Sequence of chain 1.C:
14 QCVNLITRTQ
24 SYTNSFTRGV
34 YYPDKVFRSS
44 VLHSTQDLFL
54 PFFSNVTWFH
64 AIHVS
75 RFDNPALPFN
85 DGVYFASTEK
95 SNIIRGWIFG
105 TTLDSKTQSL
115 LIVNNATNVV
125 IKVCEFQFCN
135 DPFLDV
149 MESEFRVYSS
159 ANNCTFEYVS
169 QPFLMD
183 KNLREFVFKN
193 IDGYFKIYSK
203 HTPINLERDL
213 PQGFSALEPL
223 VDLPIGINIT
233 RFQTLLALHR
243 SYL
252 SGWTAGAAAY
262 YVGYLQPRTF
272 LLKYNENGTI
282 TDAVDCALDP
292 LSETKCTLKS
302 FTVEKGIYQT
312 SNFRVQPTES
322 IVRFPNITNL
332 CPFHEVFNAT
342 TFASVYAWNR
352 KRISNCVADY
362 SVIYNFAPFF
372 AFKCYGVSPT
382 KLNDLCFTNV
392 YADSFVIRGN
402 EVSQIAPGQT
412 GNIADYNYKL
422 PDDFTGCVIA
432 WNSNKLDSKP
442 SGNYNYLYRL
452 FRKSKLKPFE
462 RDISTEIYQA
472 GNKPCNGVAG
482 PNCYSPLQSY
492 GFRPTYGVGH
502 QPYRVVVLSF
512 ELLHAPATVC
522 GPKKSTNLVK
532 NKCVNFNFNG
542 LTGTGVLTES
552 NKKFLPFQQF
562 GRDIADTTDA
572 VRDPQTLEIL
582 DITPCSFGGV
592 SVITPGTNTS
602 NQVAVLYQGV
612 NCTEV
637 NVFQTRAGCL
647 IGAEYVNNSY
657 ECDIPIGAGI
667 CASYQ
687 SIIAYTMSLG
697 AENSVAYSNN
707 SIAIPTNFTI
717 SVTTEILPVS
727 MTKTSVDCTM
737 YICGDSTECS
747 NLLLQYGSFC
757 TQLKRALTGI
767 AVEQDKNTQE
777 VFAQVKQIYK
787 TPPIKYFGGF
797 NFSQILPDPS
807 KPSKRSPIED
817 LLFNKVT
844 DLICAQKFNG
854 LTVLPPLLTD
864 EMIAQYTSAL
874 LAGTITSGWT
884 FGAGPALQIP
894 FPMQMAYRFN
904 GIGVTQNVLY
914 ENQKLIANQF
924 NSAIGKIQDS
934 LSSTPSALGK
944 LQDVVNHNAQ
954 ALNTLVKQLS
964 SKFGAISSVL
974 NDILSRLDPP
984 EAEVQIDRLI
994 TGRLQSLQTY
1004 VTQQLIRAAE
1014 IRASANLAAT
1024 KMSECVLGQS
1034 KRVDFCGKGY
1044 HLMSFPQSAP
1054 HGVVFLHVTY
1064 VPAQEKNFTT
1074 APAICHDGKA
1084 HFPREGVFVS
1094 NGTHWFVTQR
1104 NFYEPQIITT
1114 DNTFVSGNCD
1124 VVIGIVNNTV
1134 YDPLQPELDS

Binding-site contacts:
Ligand atom C6 contacts residue PHE1099 of chain 1.C at 3.6 Å (hydrophobic).
Ligand atom C7 contacts residue THR1096 of chain 1.C at 3.8 Å.
Ligand atom C1 contacts residue ASN1094 of chain 1.C at 1.4 Å.
Ligand atom O4 contacts residue HIS1097 of chain 1.C at 3.4 Å (h-bond).
Ligand atom C6 contacts residue HIS1097 of chain 1.C at 4.4 Å.
Ligand atom C8 contacts residue HIS1097 of chain 1.C at 4.3 Å.
Ligand atom N2 contacts residue THR1096 of chain 1.C at 2.9 Å (h-bond).
Ligand atom C3 contacts residue ASN1094 of chain 1.C at 3.8 Å.
Ligand atom C8 contacts residue THR1096 of chain 1.C at 3.7 Å.
Ligand atom C5 contacts residue HIS1097 of chain 1.C at 3.4 Å.
Ligand atom C1 contacts residue PHE1099 of chain 1.C at 4.3 Å (hydrophobic).
Ligand atom N2 contacts residue ASN1094 of chain 1.C at 2.9 Å (h-bond).
Ligand atom C4 contacts residue ASN1094 of chain 1.C at 4.2 Å.
Ligand atom C2 contacts residue HIS1097 of chain 1.C at 4.4 Å.
Ligand atom O7 contacts residue HIS1097 of chain 1.C at 3.6 Å.
Ligand atom C7 contacts residue ASN1094 of chain 1.C at 3.5 Å.
Ligand atom O3 contacts residue THR1096 of chain 1.C at 4.3 Å.
Ligand atom C2 contacts residue THR1096 of chain 1.C at 3.8 Å.
Ligand atom C2 contacts residue ASN1094 of chain 1.C at 2.5 Å.
Ligand atom O5 contacts residue ASN1094 of chain 1.C at 2.4 Å (h-bond).
Ligand atom C1 contacts residue HIS1097 of chain 1.C at 4.2 Å.
Ligand atom C1 contacts residue THR1096 of chain 1.C at 4.2 Å.
Ligand atom C3 contacts residue HIS1097 of chain 1.C at 3.5 Å.
Ligand atom C4 contacts residue HIS1097 of chain 1.C at 3.6 Å.
Ligand atom C5 contacts residue PHE1099 of chain 1.C at 3.8 Å (hydrophobic).
Ligand atom O5 contacts residue HIS1097 of chain 1.C at 4.2 Å.
Ligand atom O5 contacts residue PHE1099 of chain 1.C at 3.8 Å.
Ligand atom O7 contacts residue ASN1094 of chain 1.C at 3.6 Å (h-bond).
Ligand atom O6 contacts residue PHE1099 of chain 1.C at 4.1 Å.
Ligand atom C3 contacts residue THR1096 of chain 1.C at 3.9 Å.
Ligand atom C5 contacts residue ASN1094 of chain 1.C at 3.7 Å.
Ligand atom C7 contacts residue HIS1097 of chain 1.C at 3.8 Å.
Ligand atom N2 contacts residue HIS1097 of chain 1.C at 4.3 Å.
Ligand atom C8 contacts residue ASN1094 of chain 1.C at 3.9 Å.

This protein binds this small molecule.
Small molecule (SMILES): CC(=O)N[C@H]1[C@H](O[C@H]2[C@H](O)[C@@H](NC(C)=O)CO[C@@H]2CO)O[C@H](CO)[C@@H](O)[C@@H]1O